Binding-site contacts:
Ligand atom N1 contacts residue ALA47 of chain 1.A at 3.3 Å.
Ligand atom O4' contacts residue LEU99 of chain 1.A at 3.6 Å.
Ligand atom C52 contacts residue GLY132 of chain 1.A at 4.0 Å.
Ligand atom C5' contacts residue ASN98 of chain 1.A at 3.8 Å.
Ligand atom C4 contacts residue MET90 of chain 1.A at 3.4 Å (hydrophobic).
Ligand atom C52 contacts residue VAL133 of chain 1.A at 3.6 Å (hydrophobic).
Ligand atom O5' contacts residue PHE135 of chain 1.A at 3.7 Å.
Ligand atom N3 contacts residue MET90 of chain 1.A at 3.5 Å.
Ligand atom C8 contacts residue ASN43 of chain 1.A at 4.0 Å.
Ligand atom N6 contacts residue ASN43 of chain 1.A at 4.0 Å.
Ligand atom C51 contacts residue ASN98 of chain 1.A at 3.8 Å.
Ligand atom C1' contacts residue MET90 of chain 1.A at 3.6 Å (hydrophobic).
Ligand atom C5 contacts residue MET90 of chain 1.A at 3.8 Å (hydrophobic).
Ligand atom C2 contacts residue THR181 of chain 1.A at 4.0 Å.
Ligand atom N5' contacts residue ASN98 of chain 1.A at 3.0 Å (h-bond).
Ligand atom C6 contacts residue THR181 of chain 1.A at 4.1 Å.
Ligand atom C2 contacts residue GLY89 of chain 1.A at 4.1 Å.
Ligand atom C1' contacts residue ASN98 of chain 1.A at 4.0 Å.
Ligand atom O4' contacts residue ASN98 of chain 1.A at 3.7 Å.
Ligand atom N6 contacts residue ASP85 of chain 1.A at 2.9 Å (salt-bridge).
Ligand atom O5' contacts residue LEU99 of chain 1.A at 4.1 Å.
Ligand atom C6 contacts residue ALA47 of chain 1.A at 4.0 Å (hydrophobic).
Ligand atom C2' contacts residue ASN98 of chain 1.A at 4.0 Å.
Ligand atom N9 contacts residue MET90 of chain 1.A at 3.8 Å.
Ligand atom C2 contacts residue MET90 of chain 1.A at 3.9 Å (hydrophobic).
Ligand atom N1 contacts residue THR181 of chain 1.A at 3.5 Å (h-bond).
Ligand atom C6 contacts residue ASN43 of chain 1.A at 4.1 Å.
Ligand atom N6 contacts residue THR181 of chain 1.A at 4.0 Å.
Ligand atom C51 contacts residue TYR136 of chain 1.A at 3.5 Å (hydrophobic).
Ligand atom N1 contacts residue ASP85 of chain 1.A at 4.0 Å.
Ligand atom N7 contacts residue ASN43 of chain 1.A at 3.7 Å.
Ligand atom C52 contacts residue TYR136 of chain 1.A at 3.6 Å (hydrophobic).
Ligand atom C6 contacts residue ASP85 of chain 1.A at 3.9 Å.
Ligand atom C2 contacts residue ALA47 of chain 1.A at 3.7 Å (hydrophobic).
Ligand atom N6 contacts residue ALA44 of chain 1.A at 4.1 Å.
Ligand atom O2' contacts residue ASN98 of chain 1.A at 3.0 Å (h-bond).
Ligand atom O5' contacts residue ASN43 of chain 1.A at 4.1 Å.
Ligand atom O4' contacts residue MET90 of chain 1.A at 4.1 Å.
Ligand atom C5' contacts residue LEU99 of chain 1.A at 4.0 Å (hydrophobic).
Ligand atom C4' contacts residue ASN98 of chain 1.A at 3.9 Å.

This protein binds this small molecule.
Small molecule (SMILES): CCNC(=O)[C@H]1O[C@@H](n2cnc3c(N)ncnc32)[C@H](O)[C@@H]1O

Sequence of chain 1.A:
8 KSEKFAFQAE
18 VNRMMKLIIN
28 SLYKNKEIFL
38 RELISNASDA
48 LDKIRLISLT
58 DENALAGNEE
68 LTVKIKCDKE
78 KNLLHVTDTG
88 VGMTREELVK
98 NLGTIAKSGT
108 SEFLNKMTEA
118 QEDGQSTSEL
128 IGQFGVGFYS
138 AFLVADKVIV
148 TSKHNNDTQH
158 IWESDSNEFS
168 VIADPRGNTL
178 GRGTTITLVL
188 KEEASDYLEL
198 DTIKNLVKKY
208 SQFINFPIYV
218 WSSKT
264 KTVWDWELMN